Binding-site contacts:
Ligand atom C4C contacts residue VAL188 of chain 26.A at 3.7 Å (hydrophobic).
Ligand atom C1B contacts residue TYR128 of chain 26.A at 3.6 Å (hydrophobic).
Ligand atom C2A contacts residue TYR152 of chain 26.A at 3.6 Å (hydrophobic).
Ligand atom C4 contacts residue LEU106 of chain 26.A at 3.9 Å (hydrophobic).
Ligand atom C5C contacts residue VAL191 of chain 26.A at 3.8 Å (hydrophobic).
Ligand atom O1 contacts residue LEU106 of chain 26.A at 3.8 Å.
Ligand atom C5B contacts residue MET224 of chain 26.A at 3.9 Å (hydrophobic).
Ligand atom C3B contacts residue TYR152 of chain 26.A at 3.7 Å (hydrophobic).
Ligand atom O1A contacts residue PHE186 of chain 26.A at 3.0 Å.
Ligand atom C2C contacts residue TYR197 of chain 26.A at 3.7 Å (hydrophobic).
Ligand atom C1B contacts residue ILE104 of chain 26.A at 4.0 Å (hydrophobic).
Ligand atom C2A contacts residue PHE186 of chain 26.A at 3.3 Å (hydrophobic).
Ligand atom N3A contacts residue PRO174 of chain 26.A at 3.7 Å.
Ligand atom C2C contacts residue MET221 of chain 26.A at 3.8 Å (hydrophobic).
Ligand atom C5B contacts residue PHE186 of chain 26.A at 3.9 Å (hydrophobic).
Ligand atom N3A contacts residue TYR152 of chain 26.A at 3.5 Å.
Ligand atom C4A contacts residue PRO174 of chain 26.A at 3.1 Å (hydrophobic).
Ligand atom C1C contacts residue LEU106 of chain 26.A at 3.8 Å (hydrophobic).
Ligand atom C6B contacts residue TYR128 of chain 26.A at 3.3 Å (hydrophobic).
Ligand atom C1C contacts residue TYR128 of chain 26.A at 3.7 Å (hydrophobic).
Ligand atom C6B contacts residue ILE104 of chain 26.A at 3.6 Å (hydrophobic).
Ligand atom O1B contacts residue ILE104 of chain 26.A at 3.9 Å.
Ligand atom N3A contacts residue PHE186 of chain 26.A at 4.0 Å.
Ligand atom N2 contacts residue LEU106 of chain 26.A at 3.8 Å.
Ligand atom O1 contacts residue MET221 of chain 26.A at 3.8 Å.
Ligand atom C4 contacts residue TYR197 of chain 26.A at 3.8 Å (hydrophobic).
Ligand atom C1B contacts residue VAL188 of chain 26.A at 3.8 Å (hydrophobic).
Ligand atom C3B contacts residue VAL188 of chain 26.A at 3.8 Å (hydrophobic).
Ligand atom C4C contacts residue VAL191 of chain 26.A at 3.0 Å (hydrophobic).
Ligand atom O1B contacts residue TYR128 of chain 26.A at 3.4 Å (h-bond).
Ligand atom C3C contacts residue TYR128 of chain 26.A at 3.4 Å (hydrophobic).
Ligand atom C5A contacts residue VAL176 of chain 26.A at 3.6 Å (hydrophobic).
Ligand atom N3A contacts residue ALA24 of chain 26.C at 3.8 Å.
Ligand atom C2B contacts residue VAL188 of chain 26.A at 3.5 Å (hydrophobic).
Ligand atom C4B contacts residue TYR152 of chain 26.A at 3.8 Å (hydrophobic).
Ligand atom C5B contacts residue TYR128 of chain 26.A at 4.0 Å (hydrophobic).
Ligand atom C5 contacts residue LEU106 of chain 26.A at 3.8 Å (hydrophobic).
Ligand atom C5A contacts residue ALA150 of chain 26.A at 3.6 Å (hydrophobic).
Ligand atom C5A contacts residue PHE186 of chain 26.A at 3.5 Å (hydrophobic).
Ligand atom C4B contacts residue PHE186 of chain 26.A at 3.6 Å (hydrophobic).

Sequence of chain 26.C:
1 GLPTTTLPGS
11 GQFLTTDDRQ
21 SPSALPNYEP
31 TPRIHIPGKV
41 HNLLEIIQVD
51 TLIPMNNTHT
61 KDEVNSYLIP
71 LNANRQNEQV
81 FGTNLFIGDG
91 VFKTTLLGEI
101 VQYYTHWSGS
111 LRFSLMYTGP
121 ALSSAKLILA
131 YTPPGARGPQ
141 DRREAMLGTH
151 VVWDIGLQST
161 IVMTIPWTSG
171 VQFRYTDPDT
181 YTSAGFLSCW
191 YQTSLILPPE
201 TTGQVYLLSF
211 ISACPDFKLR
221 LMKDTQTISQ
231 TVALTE

Sequence of chain 26.A:
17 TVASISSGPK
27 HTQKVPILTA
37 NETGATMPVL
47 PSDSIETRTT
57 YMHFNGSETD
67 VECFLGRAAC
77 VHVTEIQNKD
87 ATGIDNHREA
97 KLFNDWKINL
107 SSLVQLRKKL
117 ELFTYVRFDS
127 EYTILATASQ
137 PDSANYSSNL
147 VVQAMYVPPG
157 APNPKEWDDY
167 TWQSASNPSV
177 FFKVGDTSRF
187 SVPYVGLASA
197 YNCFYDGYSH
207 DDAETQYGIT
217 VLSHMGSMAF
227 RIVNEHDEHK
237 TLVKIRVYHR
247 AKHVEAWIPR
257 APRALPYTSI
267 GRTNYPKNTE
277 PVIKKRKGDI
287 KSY

This small molecule binds to this protein.
Small molecule (SMILES): Cc1cc(CCCCCOc2ccc(C3=NCCO3)cc2)on1